Binding-site contacts:
Ligand atom C06 contacts residue SER35 of chain 1.B at 3.4 Å.
Ligand atom N09 contacts residue ASP133 of chain 1.B at 3.8 Å.
Ligand atom C15 contacts residue ASP133 of chain 1.B at 3.4 Å.
Ligand atom C13 contacts residue SO41 of chain 1.J at 3.1 Å.
Ligand atom C10 contacts residue ASP133 of chain 1.B at 4.0 Å.
Ligand atom C16 contacts residue ASP133 of chain 1.B at 3.1 Å.
Ligand atom C14 contacts residue ASP133 of chain 1.B at 3.9 Å.
Ligand atom C02 contacts residue ASN20 of chain 1.B at 3.8 Å.
Ligand atom C04 contacts residue TRP34 of chain 1.B at 3.6 Å (hydrophobic).
Ligand atom C11 contacts residue MET91 of chain 1.B at 3.8 Å (hydrophobic).
Ligand atom CL01 contacts residue ASN20 of chain 1.B at 3.6 Å.
Ligand atom N05 contacts residue SER35 of chain 1.B at 2.7 Å (h-bond).
Ligand atom C11 contacts residue ASN20 of chain 1.B at 3.7 Å.
Ligand atom C15 contacts residue LYS18 of chain 1.B at 3.1 Å.
Ligand atom N18 contacts residue ASN20 of chain 1.B at 3.4 Å (h-bond).
Ligand atom C06 contacts residue TRP85 of chain 1.B at 3.4 Å (hydrophobic).
Ligand atom N17 contacts residue THR36 of chain 1.B at 3.8 Å.
Ligand atom N03 contacts residue ASN24 of chain 1.B at 3.0 Å (h-bond).
Ligand atom CL01 contacts residue SER19 of chain 1.B at 3.6 Å.
Ligand atom C08 contacts residue LYS18 of chain 1.B at 4.0 Å.
Ligand atom C15 contacts residue SO41 of chain 1.J at 3.9 Å.
Ligand atom C12 contacts residue ASN20 of chain 1.B at 3.3 Å.
Ligand atom N05 contacts residue TRP34 of chain 1.B at 3.3 Å.
Ligand atom C14 contacts residue SO41 of chain 1.J at 3.0 Å.
Ligand atom C10 contacts residue LYS18 of chain 1.B at 3.6 Å.
Ligand atom CL01 contacts residue ASN21 of chain 1.B at 3.0 Å.
Ligand atom C16 contacts residue THR36 of chain 1.B at 4.0 Å.
Ligand atom N05 contacts residue LEU96 of chain 1.B at 3.7 Å.
Ligand atom N17 contacts residue SER35 of chain 1.B at 3.7 Å.
Ligand atom N09 contacts residue LYS18 of chain 1.B at 3.6 Å.
Ligand atom N17 contacts residue LEU96 of chain 1.B at 4.0 Å.
Ligand atom C06 contacts residue TRP34 of chain 1.B at 3.7 Å (hydrophobic).
Ligand atom C02 contacts residue ASN24 of chain 1.B at 3.5 Å.
Ligand atom CL01 contacts residue PRO88 of chain 1.B at 3.6 Å.
Ligand atom C13 contacts residue ASN20 of chain 1.B at 3.5 Å.
Ligand atom C04 contacts residue SER35 of chain 1.B at 3.9 Å.
Ligand atom C02 contacts residue SER19 of chain 1.B at 3.7 Å.
Ligand atom CL01 contacts residue ASN24 of chain 1.B at 3.2 Å.
Ligand atom C06 contacts residue ASN24 of chain 1.B at 3.9 Å.
Ligand atom C08 contacts residue MET91 of chain 1.B at 4.0 Å (hydrophobic).

This protein binds this small molecule.
Small molecule (SMILES): CNc1nc(Cl)nc2c1ncn2-c1ccccc1

Sequence of chain 1.B:
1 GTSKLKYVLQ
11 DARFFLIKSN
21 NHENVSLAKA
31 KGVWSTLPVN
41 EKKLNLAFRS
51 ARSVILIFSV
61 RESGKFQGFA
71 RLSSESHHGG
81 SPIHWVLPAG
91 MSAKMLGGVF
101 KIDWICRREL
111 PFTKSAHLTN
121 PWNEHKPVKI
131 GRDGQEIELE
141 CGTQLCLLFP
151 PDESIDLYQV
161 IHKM